Sequence of chain 4.B:
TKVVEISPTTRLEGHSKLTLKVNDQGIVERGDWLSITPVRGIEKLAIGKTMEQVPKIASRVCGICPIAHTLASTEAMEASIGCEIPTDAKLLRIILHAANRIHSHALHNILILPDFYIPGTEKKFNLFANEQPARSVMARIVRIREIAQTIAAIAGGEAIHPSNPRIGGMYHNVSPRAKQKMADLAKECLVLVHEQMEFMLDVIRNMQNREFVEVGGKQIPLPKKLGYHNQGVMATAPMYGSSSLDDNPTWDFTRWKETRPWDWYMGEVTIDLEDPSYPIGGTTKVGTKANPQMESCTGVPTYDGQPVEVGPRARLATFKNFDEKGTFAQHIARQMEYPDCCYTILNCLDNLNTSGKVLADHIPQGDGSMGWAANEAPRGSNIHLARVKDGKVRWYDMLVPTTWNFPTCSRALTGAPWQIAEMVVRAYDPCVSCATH

The protein below binds the small molecule below.
Small molecule (SMILES): N#C[Fe]([Ni])(C#N)C=O

Binding-site contacts:
Ligand atom N2 contacts residue CYS431 of chain 4.B at 4.0 Å.
Ligand atom C2 contacts residue VAL400 of chain 4.B at 3.7 Å (hydrophobic).
Ligand atom FE contacts residue CYS65 of chain 4.B at 2.4 Å.
Ligand atom N2 contacts residue PRO401 of chain 4.B at 3.4 Å.
Ligand atom N1 contacts residue PRO378 of chain 4.B at 3.3 Å.
Ligand atom C1 contacts residue ALA377 of chain 4.B at 3.8 Å (hydrophobic).
Ligand atom N2 contacts residue THR402 of chain 4.B at 3.0 Å (h-bond).
Ligand atom NI contacts residue CYS62 of chain 4.B at 2.4 Å.
Ligand atom N2 contacts residue VAL400 of chain 4.B at 3.7 Å.
Ligand atom NI contacts residue CYS434 of chain 4.B at 2.6 Å.
Ligand atom O3 contacts residue ALA377 of chain 4.B at 3.7 Å.
Ligand atom N2 contacts residue ARG379 of chain 4.B at 4.1 Å.
Ligand atom C3 contacts residue HIS69 of chain 4.B at 3.5 Å.
Ligand atom O3 contacts residue PRO401 of chain 4.B at 3.4 Å.
Ligand atom C1 contacts residue PRO401 of chain 4.B at 4.2 Å (hydrophobic).
Ligand atom NI contacts residue CYS431 of chain 4.B at 2.4 Å.
Ligand atom C3 contacts residue VAL400 of chain 4.B at 3.6 Å (hydrophobic).
Ligand atom O3 contacts residue VAL400 of chain 4.B at 3.6 Å.
Ligand atom NI contacts residue CYS65 of chain 4.B at 2.5 Å.
Ligand atom C2 contacts residue THR402 of chain 4.B at 4.0 Å.
Ligand atom C1 contacts residue CYS65 of chain 4.B at 3.2 Å (hydrophobic).
Ligand atom C1 contacts residue ARG379 of chain 4.B at 3.4 Å.
Ligand atom C2 contacts residue PRO401 of chain 4.B at 3.6 Å (hydrophobic).
Ligand atom C3 contacts residue ALA377 of chain 4.B at 4.0 Å (hydrophobic).
Ligand atom C2 contacts residue ARG379 of chain 4.B at 3.9 Å.
Ligand atom C2 contacts residue CYS431 of chain 4.B at 3.9 Å (hydrophobic).
Ligand atom N2 contacts residue CYS434 of chain 4.B at 3.3 Å.
Ligand atom O3 contacts residue HIS69 of chain 4.B at 3.4 Å (h-bond).
Ligand atom N1 contacts residue CYS65 of chain 4.B at 3.9 Å.
Ligand atom FE contacts residue CYS434 of chain 4.B at 2.5 Å.
Ligand atom O3 contacts residue CYS65 of chain 4.B at 4.0 Å.
Ligand atom C3 contacts residue CYS65 of chain 4.B at 3.2 Å (hydrophobic).
Ligand atom C2 contacts residue CYS434 of chain 4.B at 3.0 Å (hydrophobic).
Ligand atom O3 contacts residue ASN382 of chain 4.B at 3.1 Å.
Ligand atom C1 contacts residue PRO378 of chain 4.B at 4.2 Å (hydrophobic).
Ligand atom C3 contacts residue CYS434 of chain 4.B at 3.3 Å (hydrophobic).
Ligand atom N1 contacts residue ALA377 of chain 4.B at 3.4 Å.
Ligand atom O3 contacts residue ALA68 of chain 4.B at 3.8 Å.
Ligand atom C3 contacts residue PRO401 of chain 4.B at 3.7 Å (hydrophobic).
Ligand atom N1 contacts residue ARG379 of chain 4.B at 3.0 Å (salt-bridge).